Binding-site contacts:
Ligand atom PB contacts residue MG1 of chain 1.R at 3.0 Å.
Ligand atom O1B contacts residue THR252 of chain 1.F at 2.8 Å (h-bond).
Ligand atom N7 contacts residue GLY248 of chain 1.F at 3.6 Å (h-bond).
Ligand atom C8 contacts residue GLY408 of chain 1.F at 3.4 Å.
Ligand atom N7 contacts residue GLY250 of chain 1.F at 3.5 Å.
Ligand atom O3B contacts residue MG1 of chain 1.R at 3.2 Å.
Ligand atom C8 contacts residue ALA409 of chain 1.F at 3.4 Å (hydrophobic).
Ligand atom N6 contacts residue ILE206 of chain 1.F at 3.2 Å.
Ligand atom O2B contacts residue GLY250 of chain 1.F at 2.9 Å (h-bond).
Ligand atom PB contacts residue LYS251 of chain 1.F at 3.5 Å.
Ligand atom O3G contacts residue ASN348 of chain 1.F at 3.1 Å (h-bond).
Ligand atom O3B contacts residue LYS251 of chain 1.F at 3.5 Å (salt-bridge).
Ligand atom O3B contacts residue GLY248 of chain 1.F at 3.0 Å (h-bond).
Ligand atom O3A contacts residue GLY248 of chain 1.F at 3.5 Å.
Ligand atom O4' contacts residue ALA409 of chain 1.F at 3.3 Å.
Ligand atom C4 contacts residue LEU253 of chain 1.F at 3.6 Å (hydrophobic).
Ligand atom N7 contacts residue GLY408 of chain 1.F at 3.4 Å.
Ligand atom N6 contacts residue GLY207 of chain 1.F at 2.8 Å (h-bond).
Ligand atom N9 contacts residue GLY408 of chain 1.F at 3.6 Å.
Ligand atom O2A contacts residue THR252 of chain 1.F at 3.5 Å (h-bond).
Ligand atom O2G contacts residue MG1 of chain 1.R at 1.8 Å.
Ligand atom N6 contacts residue THR249 of chain 1.F at 3.4 Å (h-bond).
Ligand atom N7 contacts residue THR249 of chain 1.F at 3.1 Å (h-bond).
Ligand atom O2' contacts residue HIS384 of chain 1.F at 3.1 Å.
Ligand atom PG contacts residue MG1 of chain 1.R at 2.9 Å.
Ligand atom C8 contacts residue GLY248 of chain 1.F at 3.3 Å.
Ligand atom N1 contacts residue GLY207 of chain 1.F at 2.8 Å (h-bond).
Ligand atom N3 contacts residue LEU253 of chain 1.F at 3.5 Å.
Ligand atom N1 contacts residue ILE380 of chain 1.F at 3.6 Å.
Ligand atom O2A contacts residue GLY250 of chain 1.F at 3.4 Å.
Ligand atom O2A contacts residue LEU253 of chain 1.F at 3.0 Å (h-bond).
Ligand atom O3G contacts residue LYS251 of chain 1.F at 2.7 Å (salt-bridge).
Ligand atom S1G contacts residue ARG359 of chain 1.A at 3.3 Å.
Ligand atom C2 contacts residue ASP205 of chain 1.F at 3.3 Å.
Ligand atom O1B contacts residue MG1 of chain 1.R at 1.9 Å.
Ligand atom S1G contacts residue ASN348 of chain 1.F at 3.4 Å (h-bond).
Ligand atom O2B contacts residue LYS251 of chain 1.F at 2.7 Å (salt-bridge).
Ligand atom C5' contacts residue PHE360 of chain 1.A at 3.6 Å (hydrophobic).
Ligand atom O2B contacts residue THR249 of chain 1.F at 3.3 Å (h-bond).
Ligand atom C2 contacts residue GLY207 of chain 1.F at 3.6 Å.

A protein and the small-molecule ligand that binds it are described below.
Small molecule (SMILES): Nc1ncnc2c1ncn2[C@@H]1O[C@H](COP(=O)(O)OP(=O)(O)OP(O)(O)=S)[C@@H](O)[C@H]1O

Sequence of chain 1.F:
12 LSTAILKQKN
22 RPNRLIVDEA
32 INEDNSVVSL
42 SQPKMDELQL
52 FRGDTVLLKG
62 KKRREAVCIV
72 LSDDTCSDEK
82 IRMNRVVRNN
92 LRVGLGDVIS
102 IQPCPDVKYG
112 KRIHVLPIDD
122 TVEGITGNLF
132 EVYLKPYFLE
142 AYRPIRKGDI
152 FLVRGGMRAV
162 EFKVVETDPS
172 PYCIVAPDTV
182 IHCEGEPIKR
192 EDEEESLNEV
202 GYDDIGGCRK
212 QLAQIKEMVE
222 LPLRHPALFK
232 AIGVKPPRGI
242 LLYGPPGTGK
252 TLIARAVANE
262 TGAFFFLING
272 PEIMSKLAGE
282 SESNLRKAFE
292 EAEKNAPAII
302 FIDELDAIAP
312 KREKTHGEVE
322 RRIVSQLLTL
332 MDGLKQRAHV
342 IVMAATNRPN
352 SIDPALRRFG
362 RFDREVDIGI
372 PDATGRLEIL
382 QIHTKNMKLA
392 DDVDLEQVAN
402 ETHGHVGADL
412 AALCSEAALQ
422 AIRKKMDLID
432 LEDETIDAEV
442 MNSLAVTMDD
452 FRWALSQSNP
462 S

Sequence of chain 1.A:
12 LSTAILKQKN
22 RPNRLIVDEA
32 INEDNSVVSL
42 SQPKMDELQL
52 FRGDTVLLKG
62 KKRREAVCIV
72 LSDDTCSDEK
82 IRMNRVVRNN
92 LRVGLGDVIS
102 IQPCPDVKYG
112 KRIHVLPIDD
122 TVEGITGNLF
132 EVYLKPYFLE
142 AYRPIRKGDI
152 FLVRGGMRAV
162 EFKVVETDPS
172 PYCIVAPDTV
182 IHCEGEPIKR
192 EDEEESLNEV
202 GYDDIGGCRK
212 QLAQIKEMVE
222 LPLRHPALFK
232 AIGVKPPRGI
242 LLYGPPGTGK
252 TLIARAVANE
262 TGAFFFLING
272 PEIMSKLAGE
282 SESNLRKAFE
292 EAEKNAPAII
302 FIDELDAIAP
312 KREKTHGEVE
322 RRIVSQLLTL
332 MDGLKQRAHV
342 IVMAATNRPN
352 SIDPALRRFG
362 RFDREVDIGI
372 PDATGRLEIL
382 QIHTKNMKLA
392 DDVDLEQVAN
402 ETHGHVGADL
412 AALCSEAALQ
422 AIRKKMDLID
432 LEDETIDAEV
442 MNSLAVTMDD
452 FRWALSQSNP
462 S